This protein binds this small molecule.
Small molecule (SMILES): CC1=CC[C@@H]2C[C@H]1C2(C)C

Binding-site contacts:
Ligand atom C8 contacts residue HEM1 of chain 1.D at 4.0 Å.
Ligand atom C3 contacts residue LEU247 of chain 1.A at 4.2 Å (hydrophobic).
Ligand atom C8 contacts residue VAL295 of chain 1.A at 4.3 Å (hydrophobic).
Ligand atom C1 contacts residue HEM1 of chain 1.D at 4.1 Å.
Ligand atom C5 contacts residue TRP87 of chain 1.A at 3.5 Å (hydrophobic).
Ligand atom C4 contacts residue LEU247 of chain 1.A at 3.5 Å (hydrophobic).
Ligand atom C3 contacts residue LEU244 of chain 1.A at 4.1 Å (hydrophobic).
Ligand atom C8 contacts residue ASP297 of chain 1.A at 3.5 Å.
Ligand atom C6 contacts residue LEU247 of chain 1.A at 4.4 Å (hydrophobic).
Ligand atom C6 contacts residue VAL396 of chain 1.A at 4.4 Å (hydrophobic).
Ligand atom C2 contacts residue THR252 of chain 1.A at 4.3 Å.
Ligand atom C3 contacts residue HEM1 of chain 1.D at 4.1 Å.
Ligand atom C9 contacts residue HEM1 of chain 1.D at 3.5 Å.
Ligand atom C2 contacts residue HEM1 of chain 1.D at 3.8 Å.
Ligand atom C7 contacts residue TRP87 of chain 1.A at 4.0 Å (hydrophobic).
Ligand atom C9 contacts residue THR101 of chain 1.A at 3.6 Å.
Ligand atom C8 contacts residue ILE395 of chain 1.A at 4.4 Å (hydrophobic).
Ligand atom C8 contacts residue TRP87 of chain 1.A at 3.4 Å (hydrophobic).
Ligand atom C10 contacts residue GLY248 of chain 1.A at 3.8 Å.
Ligand atom C5 contacts residue LEU244 of chain 1.A at 4.3 Å (hydrophobic).
Ligand atom C2 contacts residue GLY248 of chain 1.A at 3.9 Å.
Ligand atom C3 contacts residue GLY248 of chain 1.A at 3.3 Å.
Ligand atom C10 contacts residue HEM1 of chain 1.D at 2.7 Å.
Ligand atom C5 contacts residue LEU247 of chain 1.A at 4.2 Å (hydrophobic).
Ligand atom C6 contacts residue TRP87 of chain 1.A at 4.0 Å (hydrophobic).
Ligand atom C4 contacts residue LEU244 of chain 1.A at 3.3 Å (hydrophobic).
Ligand atom C10 contacts residue THR252 of chain 1.A at 3.5 Å.
Ligand atom C4 contacts residue GLY248 of chain 1.A at 4.2 Å.
Ligand atom C7 contacts residue HEM1 of chain 1.D at 4.2 Å.
Ligand atom C9 contacts residue ASP297 of chain 1.A at 4.3 Å.

Sequence of chain 1.A:
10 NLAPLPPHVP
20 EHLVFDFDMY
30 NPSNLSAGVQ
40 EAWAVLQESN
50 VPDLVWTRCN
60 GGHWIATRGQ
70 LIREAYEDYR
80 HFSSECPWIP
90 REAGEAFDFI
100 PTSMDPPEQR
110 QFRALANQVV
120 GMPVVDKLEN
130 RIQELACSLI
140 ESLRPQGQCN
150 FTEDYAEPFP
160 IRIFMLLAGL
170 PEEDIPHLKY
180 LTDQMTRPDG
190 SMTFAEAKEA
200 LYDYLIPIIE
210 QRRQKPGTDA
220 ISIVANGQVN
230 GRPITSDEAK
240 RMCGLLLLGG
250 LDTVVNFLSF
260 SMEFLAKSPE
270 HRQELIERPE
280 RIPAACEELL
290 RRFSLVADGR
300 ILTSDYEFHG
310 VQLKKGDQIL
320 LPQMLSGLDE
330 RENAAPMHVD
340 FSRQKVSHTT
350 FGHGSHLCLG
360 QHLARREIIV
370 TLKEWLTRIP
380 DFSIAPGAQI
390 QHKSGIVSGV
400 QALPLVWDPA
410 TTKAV